Binding-site contacts:
Ligand atom P contacts residue GLU167 of chain 1.B at 3.5 Å.
Ligand atom C2 contacts residue ASN146 of chain 1.B at 3.4 Å.
Ligand atom C4' contacts residue GLU148 of chain 1.B at 3.6 Å.
Ligand atom C2' contacts residue GLU148 of chain 1.B at 3.7 Å.
Ligand atom C1' contacts residue ASN146 of chain 1.B at 3.8 Å.
Ligand atom C4' contacts residue ARG153 of chain 1.B at 3.4 Å.
Ligand atom C2 contacts residue ASN146 of chain 1.B at 3.7 Å.
Ligand atom C3' contacts residue GLU148 of chain 1.B at 3.7 Å.
Ligand atom C1' contacts residue GLY149 of chain 1.B at 3.8 Å.
Ligand atom C2 contacts residue ARG153 of chain 1.B at 3.5 Å.
Ligand atom C5' contacts residue THR165 of chain 1.B at 3.7 Å.
Ligand atom OP2 contacts residue GLU167 of chain 1.B at 2.6 Å (salt-bridge).
Ligand atom N3 contacts residue ASN146 of chain 1.B at 3.8 Å.
Ligand atom O2 contacts residue ARG153 of chain 1.B at 2.6 Å (salt-bridge).
Ligand atom C1' contacts residue ARG153 of chain 1.B at 3.5 Å.
Ligand atom O4' contacts residue ARG153 of chain 1.B at 3.4 Å.
Ligand atom C1' contacts residue GLY149 of chain 1.B at 3.4 Å.
Ligand atom OP1 contacts residue ARG166 of chain 1.B at 3.0 Å (salt-bridge).
Ligand atom O4' contacts residue GLY149 of chain 1.B at 3.2 Å.
Ligand atom C5' contacts residue ARG153 of chain 1.B at 3.5 Å.
Ligand atom OP1 contacts residue THR165 of chain 1.B at 3.1 Å.
Ligand atom O3' contacts residue ALA152 of chain 1.B at 3.5 Å.
Ligand atom N9 contacts residue ARG153 of chain 1.B at 3.9 Å.
Ligand atom OP1 contacts residue GLU167 of chain 1.B at 3.5 Å (salt-bridge).
Ligand atom OP1 contacts residue PHE156 of chain 1.B at 3.8 Å.
Ligand atom OP1 contacts residue ALA152 of chain 1.B at 3.9 Å.
Ligand atom C4' contacts residue ARG153 of chain 1.B at 3.6 Å.
Ligand atom C4 contacts residue ARG153 of chain 1.B at 3.8 Å.
Ligand atom OP1 contacts residue THR165 of chain 1.B at 3.5 Å.
Ligand atom N2 contacts residue ASN146 of chain 1.B at 3.7 Å.
Ligand atom C2' contacts residue GLY149 of chain 1.B at 3.5 Å.
Ligand atom O3' contacts residue GLU219 of chain 1.B at 4.0 Å.
Ligand atom O4' contacts residue ARG153 of chain 1.B at 2.9 Å (salt-bridge).
Ligand atom O5' contacts residue THR165 of chain 1.B at 4.0 Å.
Ligand atom C1' contacts residue ARG153 of chain 1.B at 3.9 Å.
Ligand atom O3' contacts residue GLU148 of chain 1.B at 2.9 Å (salt-bridge).
Ligand atom N3 contacts residue ASN146 of chain 1.B at 3.3 Å (h-bond).
Ligand atom C5' contacts residue LYS112 of chain 1.B at 4.0 Å.
Ligand atom N3 contacts residue ARG153 of chain 1.B at 3.3 Å (salt-bridge).
Ligand atom N2 contacts residue HIS150 of chain 1.B at 3.5 Å (h-bond).

A protein and the small-molecule ligand that binds it are described below.
Small molecule (SMILES): Nc1ccn([C@H]2C[C@H](O[P](=O)(O)OC[C@H]3O[C@@H](n4ccc(N)nc4=O)C[C@@H]3O[P](=O)(O)OC[C@H]3O[C@@H](n4cnc5c(=O)nc(N)[nH]c54)C[C@@H]3O[P](=O)(O)OC[C@H]3O[C@@H](n4cnc5c(N)ncnc54)C[C@@H]3O[P](=O)(O)OC[C@H]3O[C@@H](n4cnc5c(=O)nc(N)[nH]c54)C[C@@H]3O)[C@@H](COP(=O)=O)O2)c(=O)n1

Sequence of chain 1.B:
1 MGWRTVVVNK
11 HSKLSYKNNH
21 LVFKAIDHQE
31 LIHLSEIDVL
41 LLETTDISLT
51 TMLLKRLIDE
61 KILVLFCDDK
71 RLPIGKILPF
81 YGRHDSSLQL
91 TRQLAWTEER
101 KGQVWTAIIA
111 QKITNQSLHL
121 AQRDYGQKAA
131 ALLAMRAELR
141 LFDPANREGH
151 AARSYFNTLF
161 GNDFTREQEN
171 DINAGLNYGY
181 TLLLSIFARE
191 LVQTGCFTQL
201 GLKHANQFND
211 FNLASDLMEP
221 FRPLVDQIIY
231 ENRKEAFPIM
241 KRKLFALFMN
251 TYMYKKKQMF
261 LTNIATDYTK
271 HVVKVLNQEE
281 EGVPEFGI